Sequence of chain 1.A:
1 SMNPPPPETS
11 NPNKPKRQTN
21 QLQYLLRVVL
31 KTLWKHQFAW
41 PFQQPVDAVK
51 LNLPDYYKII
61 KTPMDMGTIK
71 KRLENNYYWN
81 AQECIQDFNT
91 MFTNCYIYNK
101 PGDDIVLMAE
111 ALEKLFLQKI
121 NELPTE

Binding-site contacts:
Ligand atom C11 contacts residue ASP104 of chain 1.A at 3.8 Å.
Ligand atom N1 contacts residue VAL46 of chain 1.A at 4.2 Å.
Ligand atom N1 contacts residue ILE105 of chain 1.A at 4.2 Å.
Ligand atom N2 contacts residue ASN99 of chain 1.A at 3.0 Å (h-bond).
Ligand atom C5 contacts residue LEU51 of chain 1.A at 4.2 Å (hydrophobic).
Ligand atom C contacts residue PHE42 of chain 1.A at 4.0 Å (hydrophobic).
Ligand atom C9 contacts residue ASP104 of chain 1.A at 4.1 Å.
Ligand atom C1 contacts residue ASN99 of chain 1.A at 3.8 Å.
Ligand atom C8 contacts residue MET108 of chain 1.A at 3.8 Å (hydrophobic).
Ligand atom C9 contacts residue ILE105 of chain 1.A at 3.8 Å (hydrophobic).
Ligand atom C8 contacts residue TRP40 of chain 1.A at 3.7 Å (hydrophobic).
Ligand atom C1 contacts residue ILE105 of chain 1.A at 3.9 Å (hydrophobic).
Ligand atom C8 contacts residue ILE105 of chain 1.A at 3.8 Å (hydrophobic).
Ligand atom N2 contacts residue ILE105 of chain 1.A at 4.1 Å.
Ligand atom C contacts residue PRO41 of chain 1.A at 3.5 Å (hydrophobic).
Ligand atom C7 contacts residue PRO41 of chain 1.A at 4.2 Å (hydrophobic).
Ligand atom C13 contacts residue ILE105 of chain 1.A at 3.9 Å (hydrophobic).
Ligand atom C2 contacts residue LEU53 of chain 1.A at 3.9 Å (hydrophobic).
Ligand atom N2 contacts residue TYR56 of chain 1.A at 4.0 Å.
Ligand atom C10 contacts residue ILE105 of chain 1.A at 3.9 Å (hydrophobic).
Ligand atom C4 contacts residue LEU53 of chain 1.A at 4.2 Å (hydrophobic).
Ligand atom N contacts residue ILE105 of chain 1.A at 3.9 Å.
Ligand atom N1 contacts residue TYR56 of chain 1.A at 4.0 Å.
Ligand atom C11 contacts residue ILE105 of chain 1.A at 4.0 Å (hydrophobic).
Ligand atom C7 contacts residue TRP40 of chain 1.A at 3.6 Å (hydrophobic).
Ligand atom C2 contacts residue ASN99 of chain 1.A at 3.5 Å.
Ligand atom C7 contacts residue ILE105 of chain 1.A at 3.8 Å (hydrophobic).
Ligand atom N2 contacts residue TYR98 of chain 1.A at 4.0 Å.
Ligand atom C9 contacts residue MET108 of chain 1.A at 4.2 Å (hydrophobic).
Ligand atom O contacts residue ILE105 of chain 1.A at 3.0 Å (h-bond).
Ligand atom O contacts residue ASP104 of chain 1.A at 3.5 Å (salt-bridge).
Ligand atom C contacts residue VAL46 of chain 1.A at 3.6 Å (hydrophobic).
Ligand atom C3 contacts residue LEU53 of chain 1.A at 3.9 Å (hydrophobic).
Ligand atom C14 contacts residue ILE105 of chain 1.A at 3.7 Å (hydrophobic).
Ligand atom N contacts residue VAL46 of chain 1.A at 3.9 Å.
Ligand atom C13 contacts residue LEU51 of chain 1.A at 4.0 Å (hydrophobic).
Ligand atom C2 contacts residue ILE105 of chain 1.A at 4.2 Å (hydrophobic).
Ligand atom C1 contacts residue LEU53 of chain 1.A at 4.2 Å (hydrophobic).
Ligand atom C4 contacts residue LEU51 of chain 1.A at 4.1 Å (hydrophobic).
Ligand atom N1 contacts residue ASN99 of chain 1.A at 3.9 Å.

A small-molecule ligand and the protein it binds are described below.
Small molecule (SMILES): Cn1nnc2ccc(Cc3cccc(CO)c3)cc21